Sequence of chain 1.C:
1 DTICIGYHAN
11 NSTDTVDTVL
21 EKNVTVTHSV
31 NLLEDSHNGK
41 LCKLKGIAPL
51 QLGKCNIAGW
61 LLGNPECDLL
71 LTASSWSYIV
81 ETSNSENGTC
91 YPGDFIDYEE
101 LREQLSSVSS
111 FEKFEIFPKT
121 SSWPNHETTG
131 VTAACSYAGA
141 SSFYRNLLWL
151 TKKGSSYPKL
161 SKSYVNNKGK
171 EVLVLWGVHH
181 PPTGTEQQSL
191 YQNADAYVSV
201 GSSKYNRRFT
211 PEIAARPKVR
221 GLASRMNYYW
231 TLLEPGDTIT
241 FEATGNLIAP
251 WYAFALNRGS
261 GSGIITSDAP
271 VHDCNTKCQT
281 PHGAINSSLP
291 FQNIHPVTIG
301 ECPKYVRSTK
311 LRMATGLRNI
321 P

A small-molecule ligand and the protein it binds are described below.
Small molecule (SMILES): CC(=O)N[C@@H]1[C@@H](O)[C@H](O)[C@@H](CO)O[C@H]1O

Binding-site contacts:
Ligand atom O3 contacts residue ASN286 of chain 1.C at 4.3 Å.
Ligand atom C4 contacts residue ASN286 of chain 1.C at 3.2 Å.
Ligand atom C8 contacts residue LEU289 of chain 1.C at 3.9 Å (hydrophobic).
Ligand atom C2 contacts residue SER288 of chain 1.C at 4.4 Å.
Ligand atom C6 contacts residue ASN286 of chain 1.C at 3.0 Å.
Ligand atom O5 contacts residue ASN286 of chain 1.C at 2.5 Å (h-bond).
Ligand atom C3 contacts residue ASN286 of chain 1.C at 3.4 Å.
Ligand atom N2 contacts residue ASN286 of chain 1.C at 3.5 Å (h-bond).
Ligand atom O7 contacts residue LEU289 of chain 1.C at 4.2 Å.
Ligand atom C5 contacts residue ASN286 of chain 1.C at 3.0 Å.
Ligand atom C1 contacts residue ASN286 of chain 1.C at 1.4 Å.
Ligand atom C7 contacts residue LEU289 of chain 1.C at 4.2 Å (hydrophobic).
Ligand atom C2 contacts residue ASN286 of chain 1.C at 2.4 Å.
Ligand atom C1 contacts residue GLU34 of chain 1.C at 4.0 Å.
Ligand atom O6 contacts residue ASN286 of chain 1.C at 4.4 Å.
Ligand atom C8 contacts residue ASN31 of chain 1.C at 4.3 Å.
Ligand atom N2 contacts residue GLU34 of chain 1.C at 4.2 Å.